Sequence of chain 1.C:
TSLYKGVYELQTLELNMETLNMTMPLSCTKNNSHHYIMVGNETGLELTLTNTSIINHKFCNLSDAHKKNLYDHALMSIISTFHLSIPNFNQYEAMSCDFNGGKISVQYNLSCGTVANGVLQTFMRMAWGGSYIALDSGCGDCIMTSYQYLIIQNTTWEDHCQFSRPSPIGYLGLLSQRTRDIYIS

Binding-site contacts:
Ligand atom O5 contacts residue ASN106 of chain 1.D at 2.4 Å (h-bond).
Ligand atom C8 contacts residue ARG235 of chain 1.C at 3.4 Å.
Ligand atom O4 contacts residue GLN232 of chain 1.C at 3.4 Å (h-bond).
Ligand atom C7 contacts residue ASN106 of chain 1.D at 3.4 Å.
Ligand atom C6 contacts residue PHE233 of chain 1.C at 3.8 Å (hydrophobic).
Ligand atom O3 contacts residue SER234 of chain 1.C at 3.4 Å.
Ligand atom C5 contacts residue PHE233 of chain 1.C at 3.2 Å (hydrophobic).
Ligand atom C6 contacts residue ASP229 of chain 1.C at 3.4 Å.
Ligand atom O6 contacts residue GLY132 of chain 1.D at 3.3 Å (h-bond).
Ligand atom C6 contacts residue CYS231 of chain 1.C at 3.4 Å (hydrophobic).
Ligand atom C2 contacts residue GLN232 of chain 1.C at 3.6 Å.
Ligand atom C8 contacts residue ASN106 of chain 1.D at 3.8 Å.
Ligand atom O5 contacts residue TYR134 of chain 1.D at 3.5 Å.
Ligand atom O5 contacts residue ARG235 of chain 1.C at 3.7 Å.
Ligand atom C4 contacts residue ASP229 of chain 1.C at 3.3 Å.
Ligand atom O7 contacts residue ASN106 of chain 1.D at 3.7 Å.
Ligand atom C8 contacts residue SER108 of chain 1.D at 3.3 Å.
Ligand atom O7 contacts residue GLY197 of chain 1.C at 3.4 Å.
Ligand atom C6 contacts residue ARG235 of chain 1.C at 3.8 Å.
Ligand atom C5 contacts residue TYR134 of chain 1.D at 3.2 Å (hydrophobic).
Ligand atom O6 contacts residue ARG235 of chain 1.C at 2.8 Å (salt-bridge).
Ligand atom O6 contacts residue CYS231 of chain 1.C at 3.4 Å (h-bond).
Ligand atom C1 contacts residue ASN106 of chain 1.D at 1.4 Å.
Ligand atom N2 contacts residue SER108 of chain 1.D at 2.9 Å (h-bond).
Ligand atom C3 contacts residue ASN106 of chain 1.D at 3.7 Å.
Ligand atom C8 contacts residue SER237 of chain 1.C at 3.6 Å.
Ligand atom O5 contacts residue PHE233 of chain 1.C at 3.7 Å.
Ligand atom O3 contacts residue ARG235 of chain 1.C at 2.8 Å (salt-bridge).
Ligand atom O4 contacts residue ASP229 of chain 1.C at 3.0 Å (salt-bridge).
Ligand atom C2 contacts residue ASN106 of chain 1.D at 2.4 Å.
Ligand atom C5 contacts residue ASN106 of chain 1.D at 3.7 Å.
Ligand atom C7 contacts residue SER108 of chain 1.D at 3.5 Å.
Ligand atom O2 contacts residue GLN232 of chain 1.C at 2.8 Å (h-bond).
Ligand atom N2 contacts residue ASN106 of chain 1.D at 2.8 Å (h-bond).
Ligand atom C7 contacts residue ARG235 of chain 1.C at 3.7 Å.
Ligand atom O6 contacts residue ASP229 of chain 1.C at 3.0 Å (salt-bridge).
Ligand atom O7 contacts residue SER234 of chain 1.C at 3.8 Å.
Ligand atom O7 contacts residue ARG235 of chain 1.C at 3.6 Å.
Ligand atom C6 contacts residue GLN232 of chain 1.C at 3.7 Å.
Ligand atom C1 contacts residue TYR134 of chain 1.D at 3.5 Å (hydrophobic).

Sequence of chain 1.D:
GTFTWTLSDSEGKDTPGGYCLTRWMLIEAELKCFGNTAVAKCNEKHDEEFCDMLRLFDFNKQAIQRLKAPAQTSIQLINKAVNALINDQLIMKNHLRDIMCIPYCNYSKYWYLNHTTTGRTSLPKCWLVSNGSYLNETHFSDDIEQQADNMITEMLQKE

The small molecule below binds the protein below.
Small molecule (SMILES): CC(=O)N[C@H]1[C@H](O[C@H]2[C@H](O)[C@@H](NC(C)=O)CO[C@@H]2CO)O[C@H](CO)[C@@H](O[C@@H]2O[C@H](CO)[C@@H](O)[C@H](O[C@H]3O[C@H](CO)[C@@H](O)[C@H](O)[C@@H]3O)[C@@H]2O)[C@@H]1O